Sequence of chain 1.B:
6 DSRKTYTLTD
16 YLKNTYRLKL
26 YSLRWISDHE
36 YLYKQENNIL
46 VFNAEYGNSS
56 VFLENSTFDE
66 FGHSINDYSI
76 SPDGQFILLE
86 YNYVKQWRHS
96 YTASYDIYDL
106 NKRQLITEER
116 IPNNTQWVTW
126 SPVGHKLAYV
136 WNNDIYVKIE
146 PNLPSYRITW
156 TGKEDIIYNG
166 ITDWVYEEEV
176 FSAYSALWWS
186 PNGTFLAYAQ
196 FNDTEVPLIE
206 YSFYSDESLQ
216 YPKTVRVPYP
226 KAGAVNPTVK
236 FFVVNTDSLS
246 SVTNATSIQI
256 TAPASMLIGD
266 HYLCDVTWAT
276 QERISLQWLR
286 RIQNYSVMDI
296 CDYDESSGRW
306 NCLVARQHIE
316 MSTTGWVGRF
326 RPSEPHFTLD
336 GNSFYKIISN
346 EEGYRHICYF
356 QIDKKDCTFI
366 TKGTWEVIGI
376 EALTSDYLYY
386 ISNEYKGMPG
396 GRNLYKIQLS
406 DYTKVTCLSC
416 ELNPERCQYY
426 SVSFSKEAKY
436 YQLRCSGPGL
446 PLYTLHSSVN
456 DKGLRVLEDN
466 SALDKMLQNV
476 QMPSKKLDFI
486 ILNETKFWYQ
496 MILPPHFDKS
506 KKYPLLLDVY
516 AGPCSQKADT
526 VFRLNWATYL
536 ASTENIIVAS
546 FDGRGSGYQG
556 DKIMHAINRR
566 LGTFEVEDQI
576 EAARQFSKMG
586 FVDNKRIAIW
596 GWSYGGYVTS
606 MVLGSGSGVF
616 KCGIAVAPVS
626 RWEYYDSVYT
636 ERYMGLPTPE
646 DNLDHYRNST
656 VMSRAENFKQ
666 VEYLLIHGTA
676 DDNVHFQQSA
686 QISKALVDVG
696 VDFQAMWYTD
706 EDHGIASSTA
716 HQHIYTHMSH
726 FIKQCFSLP

Binding-site contacts:
Ligand atom C3 contacts residue ASN197 of chain 1.B at 3.8 Å.
Ligand atom C2 contacts residue ASN197 of chain 1.B at 2.4 Å.
Ligand atom C1 contacts residue THR199 of chain 1.B at 3.5 Å.
Ligand atom O6 contacts residue THR199 of chain 1.B at 3.5 Å.
Ligand atom C1 contacts residue ASN197 of chain 1.B at 1.4 Å.
Ligand atom C4 contacts residue ASN197 of chain 1.B at 4.2 Å.
Ligand atom O7 contacts residue GLN195 of chain 1.B at 4.2 Å.
Ligand atom O6 contacts residue GLU200 of chain 1.B at 2.6 Å (salt-bridge).
Ligand atom C6 contacts residue THR199 of chain 1.B at 4.4 Å.
Ligand atom C6 contacts residue GLU200 of chain 1.B at 3.7 Å.
Ligand atom C1 contacts residue ILE162 of chain 1.B at 4.0 Å (hydrophobic).
Ligand atom N2 contacts residue ILE162 of chain 1.B at 3.4 Å.
Ligand atom O7 contacts residue ASN197 of chain 1.B at 3.6 Å.
Ligand atom O7 contacts residue ILE162 of chain 1.B at 4.0 Å.
Ligand atom C7 contacts residue ILE162 of chain 1.B at 3.8 Å (hydrophobic).
Ligand atom C5 contacts residue THR199 of chain 1.B at 4.0 Å.
Ligand atom C7 contacts residue ASN197 of chain 1.B at 3.6 Å.
Ligand atom O7 contacts residue LYS235 of chain 1.B at 4.2 Å.
Ligand atom C5 contacts residue ASN197 of chain 1.B at 3.7 Å.
Ligand atom C2 contacts residue ILE162 of chain 1.B at 4.3 Å (hydrophobic).
Ligand atom O5 contacts residue ASN197 of chain 1.B at 2.4 Å (h-bond).
Ligand atom N2 contacts residue ASN197 of chain 1.B at 2.9 Å (h-bond).
Ligand atom O5 contacts residue THR199 of chain 1.B at 3.8 Å.

The small molecule below binds the protein below.
Small molecule (SMILES): CC(=O)N[C@@H]1[C@@H](O)[C@H](O)[C@@H](CO)O[C@H]1O